Sequence of chain 5.E:
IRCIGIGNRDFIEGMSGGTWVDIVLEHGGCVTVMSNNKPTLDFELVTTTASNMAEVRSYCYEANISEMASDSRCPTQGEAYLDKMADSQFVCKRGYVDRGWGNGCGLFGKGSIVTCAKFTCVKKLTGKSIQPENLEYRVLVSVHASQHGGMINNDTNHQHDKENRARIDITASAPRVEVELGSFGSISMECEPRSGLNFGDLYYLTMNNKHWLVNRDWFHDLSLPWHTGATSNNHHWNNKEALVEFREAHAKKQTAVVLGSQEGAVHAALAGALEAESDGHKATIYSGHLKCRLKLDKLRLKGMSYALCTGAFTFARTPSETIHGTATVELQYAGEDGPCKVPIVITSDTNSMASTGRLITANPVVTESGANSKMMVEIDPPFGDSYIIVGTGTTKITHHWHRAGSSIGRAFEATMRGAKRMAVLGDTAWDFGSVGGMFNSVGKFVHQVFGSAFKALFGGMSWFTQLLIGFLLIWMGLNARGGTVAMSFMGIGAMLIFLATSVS

Binding-site contacts:
Ligand atom C1 contacts residue ASN154 of chain 5.E at 1.4 Å.
Ligand atom C2 contacts residue MET151 of chain 5.E at 4.2 Å (hydrophobic).
Ligand atom O6 contacts residue THR156 of chain 5.E at 4.4 Å.
Ligand atom O5 contacts residue THR156 of chain 5.E at 3.8 Å.
Ligand atom C5 contacts residue ASN154 of chain 5.E at 3.6 Å.
Ligand atom C8 contacts residue GLY150 of chain 5.E at 3.7 Å.
Ligand atom C2 contacts residue GLY150 of chain 5.E at 3.7 Å.
Ligand atom C3 contacts residue MET151 of chain 5.E at 4.0 Å (hydrophobic).
Ligand atom C2 contacts residue ASN154 of chain 5.E at 2.4 Å.
Ligand atom C7 contacts residue GLY150 of chain 5.E at 3.0 Å.
Ligand atom C5 contacts residue MET151 of chain 5.E at 3.9 Å (hydrophobic).
Ligand atom C4 contacts residue ASP161 of chain 5.E at 4.0 Å.
Ligand atom C6 contacts residue THR156 of chain 5.E at 3.6 Å.
Ligand atom O7 contacts residue ASN154 of chain 5.E at 4.2 Å.
Ligand atom O5 contacts residue ASN157 of chain 5.E at 4.0 Å.
Ligand atom C6 contacts residue ASP161 of chain 5.E at 3.6 Å.
Ligand atom C6 contacts residue THR156 of chain 5.E at 3.9 Å.
Ligand atom C4 contacts residue MET151 of chain 5.E at 3.9 Å (hydrophobic).
Ligand atom C1 contacts residue THR156 of chain 5.E at 4.0 Å.
Ligand atom O6 contacts residue HIS148 of chain 5.E at 3.8 Å.
Ligand atom C6 contacts residue ASN157 of chain 5.E at 3.3 Å.
Ligand atom O4 contacts residue ASP161 of chain 5.E at 4.0 Å.
Ligand atom C7 contacts residue ASN154 of chain 5.E at 3.7 Å.
Ligand atom C4 contacts residue ASN154 of chain 5.E at 4.2 Å.
Ligand atom O6 contacts residue MET151 of chain 5.E at 4.3 Å.
Ligand atom C8 contacts residue ASN157 of chain 5.E at 3.6 Å.
Ligand atom O5 contacts residue MET151 of chain 5.E at 3.9 Å.
Ligand atom C1 contacts residue MET151 of chain 5.E at 4.2 Å (hydrophobic).
Ligand atom N2 contacts residue ASN154 of chain 5.E at 2.9 Å (h-bond).
Ligand atom C1 contacts residue GLY150 of chain 5.E at 4.0 Å.
Ligand atom C5 contacts residue ASP161 of chain 5.E at 4.5 Å.
Ligand atom O5 contacts residue ASN154 of chain 5.E at 2.3 Å (h-bond).
Ligand atom C5 contacts residue THR156 of chain 5.E at 3.8 Å.
Ligand atom N2 contacts residue GLY150 of chain 5.E at 3.4 Å (h-bond).
Ligand atom C5 contacts residue THR156 of chain 5.E at 3.8 Å.
Ligand atom O5 contacts residue THR156 of chain 5.E at 3.8 Å.
Ligand atom O7 contacts residue HIS148 of chain 5.E at 3.6 Å (h-bond).
Ligand atom O7 contacts residue GLY150 of chain 5.E at 2.9 Å (h-bond).
Ligand atom C3 contacts residue ASN154 of chain 5.E at 3.8 Å.

A protein and the small-molecule ligand that binds it are described below.
Small molecule (SMILES): CC(=O)N[C@H]1[C@H](O[C@H]2[C@H](O)[C@@H](NC(C)=O)CO[C@@H]2CO[C@@H]2O[C@@H](C)[C@@H](O)[C@@H](O)[C@@H]2O)O[C@H](CO)[C@@H](O)[C@@H]1O